A protein and the small-molecule ligand that binds it are described below.
Small molecule (SMILES): Cc1cc(-c2nc(C(=O)Nc3cc4oc(N5CCOCC5)nc4nc3N3CC[C@@H](O)C3)co2)ccn1

Binding-site contacts:
Ligand atom C7 contacts residue PRO106 of chain 1.D at 3.0 Å (hydrophobic).
Ligand atom C14 contacts residue LEU158 of chain 1.D at 3.9 Å (hydrophobic).
Ligand atom O4 contacts residue TYR102 of chain 1.D at 3.4 Å.
Ligand atom C4 contacts residue MET32 of chain 1.D at 3.6 Å (hydrophobic).
Ligand atom O4 contacts residue LEU158 of chain 1.D at 3.7 Å.
Ligand atom C6 contacts residue PRO106 of chain 1.D at 3.2 Å (hydrophobic).
Ligand atom C17 contacts residue VAL103 of chain 1.D at 3.4 Å (hydrophobic).
Ligand atom N6 contacts residue ASP169 of chain 1.D at 3.5 Å (salt-bridge).
Ligand atom C20 contacts residue TYR102 of chain 1.D at 3.2 Å (hydrophobic).
Ligand atom C6 contacts residue TYR104 of chain 1.D at 3.7 Å (hydrophobic).
Ligand atom O contacts residue MET105 of chain 1.D at 3.6 Å.
Ligand atom C4 contacts residue GLY108 of chain 1.D at 3.9 Å.
Ligand atom O3 contacts residue ALA51 of chain 1.D at 3.8 Å.
Ligand atom C13 contacts residue LEU158 of chain 1.D at 3.8 Å (hydrophobic).
Ligand atom C contacts residue MET32 of chain 1.D at 3.7 Å (hydrophobic).
Ligand atom O3 contacts residue TYR104 of chain 1.D at 3.6 Å.
Ligand atom C17 contacts residue ALA51 of chain 1.D at 3.4 Å (hydrophobic).
Ligand atom C contacts residue MET105 of chain 1.D at 3.6 Å (hydrophobic).
Ligand atom N contacts residue GLY108 of chain 1.D at 3.8 Å.
Ligand atom O contacts residue TYR104 of chain 1.D at 3.6 Å.
Ligand atom C15 contacts residue ALA51 of chain 1.D at 3.4 Å (hydrophobic).
Ligand atom C8 contacts residue ARG113 of chain 1.D at 3.6 Å.
Ligand atom N6 contacts residue LYS53 of chain 1.D at 3.5 Å.
Ligand atom C3 contacts residue MET32 of chain 1.D at 3.8 Å (hydrophobic).
Ligand atom C20 contacts residue ASP169 of chain 1.D at 3.7 Å.
Ligand atom C14 contacts residue ALA51 of chain 1.D at 3.7 Å (hydrophobic).
Ligand atom C15 contacts residue LEU158 of chain 1.D at 3.4 Å (hydrophobic).
Ligand atom O contacts residue GLY108 of chain 1.D at 3.8 Å.
Ligand atom C4 contacts residue MET105 of chain 1.D at 3.3 Å (hydrophobic).
Ligand atom C1 contacts residue GLY108 of chain 1.D at 3.5 Å.
Ligand atom C23 contacts residue GLY35 of chain 1.D at 3.6 Å.
Ligand atom C22 contacts residue VAL40 of chain 1.D at 3.8 Å (hydrophobic).
Ligand atom N4 contacts residue MET32 of chain 1.D at 3.8 Å.
Ligand atom O3 contacts residue MET105 of chain 1.D at 2.8 Å (h-bond).
Ligand atom N5 contacts residue LEU158 of chain 1.D at 3.2 Å.
Ligand atom C17 contacts residue LEU158 of chain 1.D at 3.7 Å (hydrophobic).
Ligand atom C19 contacts residue TYR102 of chain 1.D at 3.4 Å (hydrophobic).
Ligand atom C16 contacts residue LEU158 of chain 1.D at 3.5 Å (hydrophobic).
Ligand atom C17 contacts residue TYR102 of chain 1.D at 3.7 Å (hydrophobic).
Ligand atom C contacts residue GLY108 of chain 1.D at 3.5 Å.

Sequence of chain 1.D:
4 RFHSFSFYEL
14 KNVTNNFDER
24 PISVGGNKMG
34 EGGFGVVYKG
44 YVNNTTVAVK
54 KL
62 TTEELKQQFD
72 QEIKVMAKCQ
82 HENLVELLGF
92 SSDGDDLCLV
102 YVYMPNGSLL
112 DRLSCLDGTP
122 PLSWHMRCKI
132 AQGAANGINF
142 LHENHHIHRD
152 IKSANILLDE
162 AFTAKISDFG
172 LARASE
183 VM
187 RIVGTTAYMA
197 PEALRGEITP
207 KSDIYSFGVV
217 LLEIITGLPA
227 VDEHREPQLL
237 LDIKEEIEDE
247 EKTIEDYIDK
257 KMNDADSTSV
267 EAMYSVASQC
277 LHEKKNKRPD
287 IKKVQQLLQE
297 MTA